Sequence of chain 1.C:
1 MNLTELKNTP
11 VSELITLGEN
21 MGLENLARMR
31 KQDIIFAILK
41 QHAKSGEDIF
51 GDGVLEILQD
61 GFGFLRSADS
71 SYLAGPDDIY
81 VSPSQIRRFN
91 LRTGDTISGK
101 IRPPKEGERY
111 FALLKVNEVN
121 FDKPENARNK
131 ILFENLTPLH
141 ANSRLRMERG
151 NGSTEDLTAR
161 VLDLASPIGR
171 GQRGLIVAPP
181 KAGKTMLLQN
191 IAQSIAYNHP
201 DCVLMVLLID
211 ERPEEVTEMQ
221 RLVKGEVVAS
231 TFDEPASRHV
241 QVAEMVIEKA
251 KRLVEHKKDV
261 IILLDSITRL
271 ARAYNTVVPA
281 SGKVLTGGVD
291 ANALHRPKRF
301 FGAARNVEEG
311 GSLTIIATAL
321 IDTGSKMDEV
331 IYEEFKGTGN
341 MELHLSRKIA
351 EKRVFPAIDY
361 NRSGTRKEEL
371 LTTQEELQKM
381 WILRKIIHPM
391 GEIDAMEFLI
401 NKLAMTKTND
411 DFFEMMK

Binding-site contacts:
Ligand atom C2 contacts residue ALA74 of chain 1.C at 3.4 Å (hydrophobic).
Ligand atom N3 contacts residue ALA74 of chain 1.C at 4.5 Å.
Ligand atom O6 contacts residue ALA74 of chain 1.C at 3.1 Å (h-bond).
Ligand atom N2 contacts residue ALA74 of chain 1.C at 3.3 Å.
Ligand atom N1 contacts residue ALA74 of chain 1.C at 3.0 Å.
Ligand atom O6 contacts residue GLY75 of chain 1.C at 4.1 Å.
Ligand atom C6 contacts residue ALA74 of chain 1.C at 3.7 Å (hydrophobic).

A small-molecule ligand and the protein it binds are described below.
Small molecule (SMILES): Nc1nc2c(ncn2[C@H]2C[C@H](O)[C@@H](COP(=O)(O)O)O2)c(=O)[nH]1